Binding-site contacts:
Ligand atom C8 contacts residue ASN456 of chain 1.C at 3.8 Å.
Ligand atom C3 contacts residue ASN233 of chain 1.A at 3.8 Å.
Ligand atom C1 contacts residue ASN233 of chain 1.A at 1.4 Å.
Ligand atom O7 contacts residue GLU461 of chain 1.C at 4.2 Å.
Ligand atom C7 contacts residue ASN233 of chain 1.A at 3.8 Å.
Ligand atom O7 contacts residue ARG453 of chain 1.C at 3.0 Å (salt-bridge).
Ligand atom C5 contacts residue ASN233 of chain 1.A at 3.6 Å.
Ligand atom O7 contacts residue SER455 of chain 1.C at 3.8 Å.
Ligand atom C5 contacts residue LYS454 of chain 1.C at 4.3 Å.
Ligand atom O5 contacts residue THR108 of chain 1.A at 4.1 Å.
Ligand atom C8 contacts residue GLU461 of chain 1.C at 3.6 Å.
Ligand atom O5 contacts residue SER455 of chain 1.C at 4.4 Å.
Ligand atom C7 contacts residue ARG453 of chain 1.C at 4.2 Å.
Ligand atom O7 contacts residue ASN456 of chain 1.C at 4.2 Å.
Ligand atom N2 contacts residue ASN233 of chain 1.A at 2.9 Å (h-bond).
Ligand atom C8 contacts residue LYS458 of chain 1.C at 3.9 Å.
Ligand atom O7 contacts residue ASN233 of chain 1.A at 4.2 Å.
Ligand atom C2 contacts residue ASN233 of chain 1.A at 2.5 Å.
Ligand atom C7 contacts residue GLU461 of chain 1.C at 4.2 Å.
Ligand atom O5 contacts residue ASN233 of chain 1.A at 2.3 Å (h-bond).
Ligand atom C4 contacts residue ASN233 of chain 1.A at 4.2 Å.
Ligand atom O5 contacts residue THR235 of chain 1.A at 4.4 Å.
Ligand atom O3 contacts residue SER455 of chain 1.C at 3.5 Å (h-bond).
Ligand atom C7 contacts residue ASN456 of chain 1.C at 4.4 Å.
Ligand atom C6 contacts residue SER455 of chain 1.C at 3.8 Å.
Ligand atom C6 contacts residue LYS454 of chain 1.C at 4.0 Å.
Ligand atom O4 contacts residue LYS454 of chain 1.C at 4.5 Å.

Sequence of chain 1.A:
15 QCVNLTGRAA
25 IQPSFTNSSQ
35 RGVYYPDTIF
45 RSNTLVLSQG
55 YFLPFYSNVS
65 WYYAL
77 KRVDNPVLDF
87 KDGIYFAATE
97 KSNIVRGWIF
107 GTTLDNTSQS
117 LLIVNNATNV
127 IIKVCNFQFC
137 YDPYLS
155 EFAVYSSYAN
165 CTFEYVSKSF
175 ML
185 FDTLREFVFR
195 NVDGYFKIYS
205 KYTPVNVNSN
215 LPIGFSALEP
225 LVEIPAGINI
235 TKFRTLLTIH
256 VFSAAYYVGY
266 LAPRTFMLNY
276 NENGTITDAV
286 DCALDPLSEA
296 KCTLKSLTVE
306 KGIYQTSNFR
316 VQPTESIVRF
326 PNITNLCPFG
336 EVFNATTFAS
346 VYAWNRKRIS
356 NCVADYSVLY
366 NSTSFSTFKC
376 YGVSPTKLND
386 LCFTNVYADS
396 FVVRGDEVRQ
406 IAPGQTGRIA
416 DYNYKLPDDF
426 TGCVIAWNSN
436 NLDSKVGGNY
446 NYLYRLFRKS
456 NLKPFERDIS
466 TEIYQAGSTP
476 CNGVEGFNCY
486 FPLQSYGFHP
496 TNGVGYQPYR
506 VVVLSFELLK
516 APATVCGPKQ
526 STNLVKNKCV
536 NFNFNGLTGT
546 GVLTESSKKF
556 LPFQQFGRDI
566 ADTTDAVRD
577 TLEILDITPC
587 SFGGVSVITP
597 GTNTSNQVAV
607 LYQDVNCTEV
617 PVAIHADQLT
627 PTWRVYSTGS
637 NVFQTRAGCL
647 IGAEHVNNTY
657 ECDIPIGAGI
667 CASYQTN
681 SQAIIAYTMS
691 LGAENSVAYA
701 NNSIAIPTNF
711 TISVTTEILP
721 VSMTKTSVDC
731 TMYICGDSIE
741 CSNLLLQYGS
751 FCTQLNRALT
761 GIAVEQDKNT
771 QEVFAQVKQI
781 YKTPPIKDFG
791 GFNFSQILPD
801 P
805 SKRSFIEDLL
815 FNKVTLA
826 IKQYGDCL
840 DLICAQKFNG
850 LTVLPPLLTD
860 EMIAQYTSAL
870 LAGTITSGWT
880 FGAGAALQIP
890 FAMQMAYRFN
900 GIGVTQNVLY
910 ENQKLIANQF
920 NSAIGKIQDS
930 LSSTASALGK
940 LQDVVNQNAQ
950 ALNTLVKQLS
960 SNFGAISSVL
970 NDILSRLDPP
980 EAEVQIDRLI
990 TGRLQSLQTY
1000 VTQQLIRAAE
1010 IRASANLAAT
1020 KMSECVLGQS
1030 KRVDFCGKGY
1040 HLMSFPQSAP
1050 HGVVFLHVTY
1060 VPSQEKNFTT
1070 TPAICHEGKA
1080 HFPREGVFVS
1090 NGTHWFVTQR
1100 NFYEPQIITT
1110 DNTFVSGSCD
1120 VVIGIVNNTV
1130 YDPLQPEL

Sequence of chain 1.C:
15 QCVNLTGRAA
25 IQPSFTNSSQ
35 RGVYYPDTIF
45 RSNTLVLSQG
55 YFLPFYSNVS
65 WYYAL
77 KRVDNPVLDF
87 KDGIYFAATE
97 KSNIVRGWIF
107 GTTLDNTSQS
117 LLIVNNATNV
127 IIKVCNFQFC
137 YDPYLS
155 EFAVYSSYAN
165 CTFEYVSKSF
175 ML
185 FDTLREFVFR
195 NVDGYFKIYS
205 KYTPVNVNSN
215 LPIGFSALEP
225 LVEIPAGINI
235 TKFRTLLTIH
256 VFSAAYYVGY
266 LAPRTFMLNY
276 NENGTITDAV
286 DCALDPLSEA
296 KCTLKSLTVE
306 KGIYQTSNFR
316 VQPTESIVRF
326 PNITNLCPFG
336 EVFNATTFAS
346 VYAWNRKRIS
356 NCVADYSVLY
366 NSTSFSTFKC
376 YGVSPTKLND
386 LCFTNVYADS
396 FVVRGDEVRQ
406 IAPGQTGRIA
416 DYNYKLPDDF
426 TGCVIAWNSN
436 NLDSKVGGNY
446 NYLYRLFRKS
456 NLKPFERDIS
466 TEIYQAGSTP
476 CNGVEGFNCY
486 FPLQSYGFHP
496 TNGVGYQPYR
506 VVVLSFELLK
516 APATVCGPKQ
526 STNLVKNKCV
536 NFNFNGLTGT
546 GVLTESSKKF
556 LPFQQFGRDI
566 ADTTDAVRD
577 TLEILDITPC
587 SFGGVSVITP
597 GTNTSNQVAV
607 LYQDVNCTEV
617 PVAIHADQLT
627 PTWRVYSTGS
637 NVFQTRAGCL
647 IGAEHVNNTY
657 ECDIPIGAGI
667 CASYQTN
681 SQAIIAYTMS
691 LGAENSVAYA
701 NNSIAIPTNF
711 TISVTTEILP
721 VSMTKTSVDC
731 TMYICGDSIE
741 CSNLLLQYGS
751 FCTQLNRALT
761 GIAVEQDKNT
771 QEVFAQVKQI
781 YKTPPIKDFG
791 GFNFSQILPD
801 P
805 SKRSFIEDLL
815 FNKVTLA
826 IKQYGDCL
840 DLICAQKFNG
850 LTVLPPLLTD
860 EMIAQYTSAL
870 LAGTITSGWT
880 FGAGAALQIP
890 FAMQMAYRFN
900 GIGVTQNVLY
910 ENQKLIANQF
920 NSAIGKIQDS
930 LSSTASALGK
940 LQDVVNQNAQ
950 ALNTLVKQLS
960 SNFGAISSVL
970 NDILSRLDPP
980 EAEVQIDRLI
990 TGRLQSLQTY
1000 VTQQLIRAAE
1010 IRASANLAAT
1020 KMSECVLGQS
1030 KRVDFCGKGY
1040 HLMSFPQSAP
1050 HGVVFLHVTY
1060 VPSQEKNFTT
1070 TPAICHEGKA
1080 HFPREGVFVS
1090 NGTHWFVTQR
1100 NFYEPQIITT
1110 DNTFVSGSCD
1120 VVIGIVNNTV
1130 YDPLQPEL

A small-molecule ligand and the protein it binds are described below.
Small molecule (SMILES): CC(=O)N[C@H]1[C@H](O[C@H]2[C@H](O)[C@@H](NC(C)=O)CO[C@@H]2CO)O[C@H](CO)[C@@H](O)[C@@H]1O